Sequence of chain 1.A:
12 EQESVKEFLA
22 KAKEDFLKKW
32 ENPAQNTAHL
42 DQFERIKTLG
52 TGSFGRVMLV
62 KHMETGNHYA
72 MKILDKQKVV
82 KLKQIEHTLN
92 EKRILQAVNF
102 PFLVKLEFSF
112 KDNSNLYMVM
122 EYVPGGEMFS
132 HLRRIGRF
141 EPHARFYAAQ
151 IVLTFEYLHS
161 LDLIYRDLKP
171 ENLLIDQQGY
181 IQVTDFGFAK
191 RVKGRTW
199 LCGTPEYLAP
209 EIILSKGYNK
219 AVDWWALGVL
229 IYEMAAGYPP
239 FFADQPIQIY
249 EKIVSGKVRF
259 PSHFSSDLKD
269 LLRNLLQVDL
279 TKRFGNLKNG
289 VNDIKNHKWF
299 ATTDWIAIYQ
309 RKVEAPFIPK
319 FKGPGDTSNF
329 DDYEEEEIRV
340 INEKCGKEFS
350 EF

Binding-site contacts:
Ligand atom C3 contacts residue LEU50 of chain 1.A at 3.8 Å (hydrophobic).
Ligand atom C9 contacts residue PHE55 of chain 1.A at 3.8 Å (hydrophobic).
Ligand atom C4 contacts residue GLU128 of chain 1.A at 3.5 Å.
Ligand atom C11 contacts residue ALA71 of chain 1.A at 3.7 Å (hydrophobic).
Ligand atom C3 contacts residue PHE328 of chain 1.A at 3.8 Å (hydrophobic).
Ligand atom C3 contacts residue GLU128 of chain 1.A at 3.5 Å.
Ligand atom C8 contacts residue ASP185 of chain 1.A at 3.4 Å.
Ligand atom C7 contacts residue ASP185 of chain 1.A at 3.4 Å.
Ligand atom C7 contacts residue LEU174 of chain 1.A at 3.7 Å (hydrophobic).
Ligand atom C7 contacts residue GLU171 of chain 1.A at 2.9 Å.
Ligand atom C12 contacts residue MET121 of chain 1.A at 3.8 Å (hydrophobic).
Ligand atom N5 contacts residue ALA71 of chain 1.A at 3.6 Å.
Ligand atom N2 contacts residue GLU171 of chain 1.A at 3.0 Å (salt-bridge).
Ligand atom C8 contacts residue PHE55 of chain 1.A at 3.5 Å (hydrophobic).
Ligand atom N2 contacts residue ASN172 of chain 1.A at 3.1 Å (h-bond).
Ligand atom N contacts residue PHE328 of chain 1.A at 3.4 Å.
Ligand atom C contacts residue LEU50 of chain 1.A at 3.8 Å (hydrophobic).
Ligand atom C contacts residue LEU174 of chain 1.A at 3.6 Å (hydrophobic).
Ligand atom N2 contacts residue ASP185 of chain 1.A at 2.6 Å (salt-bridge).
Ligand atom N5 contacts residue GLU122 of chain 1.A at 3.7 Å.
Ligand atom C12 contacts residue THR184 of chain 1.A at 3.8 Å.
Ligand atom C13 contacts residue GLU122 of chain 1.A at 3.6 Å.
Ligand atom C contacts residue PHE328 of chain 1.A at 3.6 Å (hydrophobic).
Ligand atom C9 contacts residue ASP185 of chain 1.A at 3.8 Å.
Ligand atom C6 contacts residue LEU174 of chain 1.A at 3.7 Å (hydrophobic).
Ligand atom N5 contacts residue TYR123 of chain 1.A at 3.6 Å.
Ligand atom N contacts residue LEU174 of chain 1.A at 3.6 Å.
Ligand atom C6 contacts residue THR184 of chain 1.A at 3.5 Å.
Ligand atom C contacts residue VAL124 of chain 1.A at 3.5 Å (hydrophobic).
Ligand atom C contacts residue TYR123 of chain 1.A at 3.6 Å (hydrophobic).
Ligand atom N4 contacts residue ALA71 of chain 1.A at 3.5 Å.
Ligand atom C2 contacts residue PHE328 of chain 1.A at 3.7 Å (hydrophobic).
Ligand atom N1 contacts residue VAL58 of chain 1.A at 3.8 Å.
Ligand atom C10 contacts residue VAL58 of chain 1.A at 3.7 Å (hydrophobic).
Ligand atom N5 contacts residue VAL124 of chain 1.A at 2.9 Å (h-bond).
Ligand atom N4 contacts residue GLU122 of chain 1.A at 2.8 Å (salt-bridge).
Ligand atom C7 contacts residue THR184 of chain 1.A at 3.5 Å.
Ligand atom C13 contacts residue ALA71 of chain 1.A at 3.4 Å (hydrophobic).
Ligand atom N contacts residue LEU50 of chain 1.A at 3.5 Å.
Ligand atom C2 contacts residue LEU50 of chain 1.A at 3.4 Å (hydrophobic).

The small molecule below binds the protein below.
Small molecule (SMILES): c1nc(N2CCCC3(CCNCC3)C2)c2nc[nH]c2n1